Binding-site contacts:
Ligand atom C4 contacts residue ASN208 of chain 1.A at 4.3 Å.
Ligand atom O7 contacts residue LEU9 of chain 1.A at 4.1 Å.
Ligand atom O5 contacts residue TYR6 of chain 1.A at 3.9 Å.
Ligand atom C3 contacts residue PRO7 of chain 1.A at 4.0 Å (hydrophobic).
Ligand atom C6 contacts residue TYR6 of chain 1.A at 4.1 Å (hydrophobic).
Ligand atom C5 contacts residue ASN208 of chain 1.A at 3.6 Å.
Ligand atom O7 contacts residue PRO7 of chain 1.A at 4.0 Å.
Ligand atom O5 contacts residue ASN208 of chain 1.A at 2.3 Å (h-bond).
Ligand atom C7 contacts residue PRO7 of chain 1.A at 4.0 Å (hydrophobic).
Ligand atom C8 contacts residue ASN208 of chain 1.A at 4.3 Å.
Ligand atom N2 contacts residue PRO7 of chain 1.A at 3.1 Å (h-bond).
Ligand atom O7 contacts residue ASN208 of chain 1.A at 4.3 Å.
Ligand atom C2 contacts residue PRO7 of chain 1.A at 3.8 Å (hydrophobic).
Ligand atom C2 contacts residue ASN208 of chain 1.A at 2.6 Å.
Ligand atom C7 contacts residue ASN208 of chain 1.A at 3.6 Å.
Ligand atom C3 contacts residue ASN208 of chain 1.A at 3.9 Å.
Ligand atom O7 contacts residue ARG8 of chain 1.A at 4.3 Å.
Ligand atom C5 contacts residue TYR6 of chain 1.A at 3.9 Å (hydrophobic).
Ligand atom C1 contacts residue PRO7 of chain 1.A at 3.8 Å (hydrophobic).
Ligand atom C1 contacts residue TYR6 of chain 1.A at 4.2 Å (hydrophobic).
Ligand atom N2 contacts residue ASN208 of chain 1.A at 2.9 Å (h-bond).
Ligand atom N2 contacts residue ARG8 of chain 1.A at 4.3 Å.
Ligand atom C1 contacts residue ASN208 of chain 1.A at 1.5 Å.

Sequence of chain 1.A:
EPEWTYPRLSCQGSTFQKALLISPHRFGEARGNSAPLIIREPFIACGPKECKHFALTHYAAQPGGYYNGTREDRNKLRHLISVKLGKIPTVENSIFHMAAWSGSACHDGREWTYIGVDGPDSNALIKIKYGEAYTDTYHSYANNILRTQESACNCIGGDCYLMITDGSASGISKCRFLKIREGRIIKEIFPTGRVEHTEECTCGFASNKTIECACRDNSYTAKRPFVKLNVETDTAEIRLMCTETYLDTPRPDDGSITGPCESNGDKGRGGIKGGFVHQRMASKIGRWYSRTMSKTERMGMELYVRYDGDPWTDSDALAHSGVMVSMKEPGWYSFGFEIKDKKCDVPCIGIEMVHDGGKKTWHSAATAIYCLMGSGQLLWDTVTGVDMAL

A small-molecule ligand and the protein it binds are described below.
Small molecule (SMILES): CC(=O)N[C@@H]1[C@@H](O)[C@H](O)[C@@H](CO)O[C@H]1O